This small molecule binds to this protein.
Small molecule (SMILES): CC(=O)N[C@@H]1[C@@H](O)[C@H](O)[C@@H](CO)O[C@H]1O

Binding-site contacts:
Ligand atom C2 contacts residue ASN613 of chain 1.C at 2.5 Å.
Ligand atom O7 contacts residue ASN613 of chain 1.C at 3.2 Å (h-bond).
Ligand atom C8 contacts residue THR615 of chain 1.C at 3.5 Å.
Ligand atom C8 contacts residue ASN613 of chain 1.C at 3.2 Å.
Ligand atom C8 contacts residue GLN641 of chain 1.C at 3.8 Å.
Ligand atom N2 contacts residue GLN641 of chain 1.C at 3.3 Å (h-bond).
Ligand atom C7 contacts residue THR615 of chain 1.C at 4.1 Å.
Ligand atom O7 contacts residue THR615 of chain 1.C at 4.2 Å.
Ligand atom C7 contacts residue ASN613 of chain 1.C at 2.7 Å.
Ligand atom C3 contacts residue ASN613 of chain 1.C at 3.8 Å.
Ligand atom O3 contacts residue GLN641 of chain 1.C at 3.9 Å.
Ligand atom C7 contacts residue GLN641 of chain 1.C at 4.0 Å.
Ligand atom C5 contacts residue ASN613 of chain 1.C at 3.6 Å.
Ligand atom C1 contacts residue ASN613 of chain 1.C at 1.4 Å.
Ligand atom O5 contacts residue ASN613 of chain 1.C at 2.3 Å (h-bond).
Ligand atom N2 contacts residue ASN613 of chain 1.C at 2.7 Å (h-bond).
Ligand atom C4 contacts residue ASN613 of chain 1.C at 4.2 Å.
Ligand atom C2 contacts residue GLN641 of chain 1.C at 4.2 Å.

Sequence of chain 1.C:
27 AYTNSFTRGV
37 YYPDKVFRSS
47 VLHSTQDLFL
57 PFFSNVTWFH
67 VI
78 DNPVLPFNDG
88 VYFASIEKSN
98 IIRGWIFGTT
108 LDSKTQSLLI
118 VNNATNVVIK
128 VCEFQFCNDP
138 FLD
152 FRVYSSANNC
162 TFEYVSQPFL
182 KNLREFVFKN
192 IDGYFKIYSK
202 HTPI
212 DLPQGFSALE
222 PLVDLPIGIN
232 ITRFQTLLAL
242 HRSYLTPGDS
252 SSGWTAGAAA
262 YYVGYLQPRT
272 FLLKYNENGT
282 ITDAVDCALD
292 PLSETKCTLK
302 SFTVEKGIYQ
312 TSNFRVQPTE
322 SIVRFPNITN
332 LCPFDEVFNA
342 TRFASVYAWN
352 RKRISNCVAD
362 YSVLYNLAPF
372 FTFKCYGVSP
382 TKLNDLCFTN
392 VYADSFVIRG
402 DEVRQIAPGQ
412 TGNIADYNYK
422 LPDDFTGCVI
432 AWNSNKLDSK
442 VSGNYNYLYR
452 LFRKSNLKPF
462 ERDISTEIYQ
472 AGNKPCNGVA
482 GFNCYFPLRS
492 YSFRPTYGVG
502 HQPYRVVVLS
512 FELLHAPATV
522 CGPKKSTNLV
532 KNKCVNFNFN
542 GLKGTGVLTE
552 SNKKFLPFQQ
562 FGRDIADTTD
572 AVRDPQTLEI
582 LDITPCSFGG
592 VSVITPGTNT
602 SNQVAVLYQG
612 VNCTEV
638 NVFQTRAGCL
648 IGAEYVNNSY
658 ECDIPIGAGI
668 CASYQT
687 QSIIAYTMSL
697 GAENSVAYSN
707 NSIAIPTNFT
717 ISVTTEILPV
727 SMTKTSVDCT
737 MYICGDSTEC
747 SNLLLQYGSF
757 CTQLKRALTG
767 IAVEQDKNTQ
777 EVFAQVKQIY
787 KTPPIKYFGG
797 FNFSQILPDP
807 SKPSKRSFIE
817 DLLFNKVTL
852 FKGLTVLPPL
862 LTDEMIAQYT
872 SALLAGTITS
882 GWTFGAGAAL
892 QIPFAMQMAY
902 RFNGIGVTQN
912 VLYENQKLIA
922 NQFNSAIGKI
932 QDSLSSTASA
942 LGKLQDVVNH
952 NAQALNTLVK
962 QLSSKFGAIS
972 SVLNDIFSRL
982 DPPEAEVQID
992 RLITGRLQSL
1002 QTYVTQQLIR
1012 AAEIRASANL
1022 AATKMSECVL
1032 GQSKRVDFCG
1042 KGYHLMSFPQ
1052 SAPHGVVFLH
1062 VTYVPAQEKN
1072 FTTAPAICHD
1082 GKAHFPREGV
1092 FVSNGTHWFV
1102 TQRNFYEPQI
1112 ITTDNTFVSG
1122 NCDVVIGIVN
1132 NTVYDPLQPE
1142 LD